Binding-site contacts:
Ligand atom CG contacts residue VAL40 of chain 6.A at 3.6 Å (hydrophobic).
Ligand atom CA contacts residue GLU44 of chain 6.A at 3.8 Å.
Ligand atom CZ2 contacts residue ASN74 of chain 6.A at 3.6 Å.
Ligand atom CD1 contacts residue ASN74 of chain 6.A at 3.9 Å.
Ligand atom C contacts residue VAL205 of chain 1.A at 3.5 Å (hydrophobic).
Ligand atom CA contacts residue VAL205 of chain 1.A at 3.8 Å (hydrophobic).
Ligand atom CE2 contacts residue ASN207 of chain 1.A at 3.5 Å.
Ligand atom CE1 contacts residue ALA42 of chain 1.A at 3.9 Å (hydrophobic).
Ligand atom CA contacts residue VAL205 of chain 1.A at 3.2 Å (hydrophobic).
Ligand atom N contacts residue VAL205 of chain 1.A at 2.8 Å (h-bond).
Ligand atom CD1 contacts residue VAL40 of chain 6.A at 3.8 Å (hydrophobic).
Ligand atom NE1 contacts residue ASN74 of chain 6.A at 3.0 Å (h-bond).
Ligand atom CD2 contacts residue LEU41 of chain 1.A at 3.6 Å (hydrophobic).
Ligand atom CZ contacts residue ALA42 of chain 1.A at 3.5 Å (hydrophobic).
Ligand atom O contacts residue ASN207 of chain 1.A at 3.2 Å (h-bond).
Ligand atom O contacts residue LYS204 of chain 1.A at 3.8 Å.
Ligand atom CE2 contacts residue VAL40 of chain 6.A at 3.6 Å (hydrophobic).
Ligand atom O contacts residue ALA206 of chain 1.A at 3.2 Å.
Ligand atom NE1 contacts residue VAL40 of chain 6.A at 3.7 Å.
Ligand atom N contacts residue GLU44 of chain 6.A at 3.1 Å (salt-bridge).
Ligand atom CZ contacts residue SER38 of chain 1.A at 3.3 Å.
Ligand atom O contacts residue VAL205 of chain 1.A at 3.0 Å (h-bond).
Ligand atom CE1 contacts residue SER38 of chain 1.A at 3.8 Å.
Ligand atom CD2 contacts residue GLU45 of chain 1.A at 3.7 Å.
Ligand atom C contacts residue GLU44 of chain 6.A at 3.7 Å.
Ligand atom O contacts residue VAL205 of chain 1.A at 3.6 Å (h-bond).
Ligand atom CA contacts residue GLU44 of chain 6.A at 3.6 Å.
Ligand atom CB contacts residue GLU44 of chain 6.A at 3.4 Å.
Ligand atom NE1 contacts residue ASN207 of chain 1.A at 3.6 Å (h-bond).
Ligand atom CD2 contacts residue VAL40 of chain 6.A at 3.5 Å (hydrophobic).
Ligand atom CZ2 contacts residue ARG34 of chain 1.A at 3.6 Å.
Ligand atom CB contacts residue ASN49 of chain 6.A at 3.4 Å.
Ligand atom CZ2 contacts residue ASN207 of chain 1.A at 3.6 Å.
Ligand atom N contacts residue GLU44 of chain 6.A at 2.8 Å (salt-bridge).
Ligand atom O contacts residue ASN207 of chain 1.A at 2.8 Å (h-bond).
Ligand atom CE2 contacts residue GLU45 of chain 1.A at 3.7 Å.
Ligand atom CH2 contacts residue ILE37 of chain 6.A at 3.7 Å (hydrophobic).
Ligand atom CH2 contacts residue ARG34 of chain 1.A at 3.5 Å.
Ligand atom CD1 contacts residue ASN207 of chain 1.A at 3.6 Å.
Ligand atom CE3 contacts residue LEU41 of chain 6.A at 3.8 Å (hydrophobic).

Sequence of chain 1.A:
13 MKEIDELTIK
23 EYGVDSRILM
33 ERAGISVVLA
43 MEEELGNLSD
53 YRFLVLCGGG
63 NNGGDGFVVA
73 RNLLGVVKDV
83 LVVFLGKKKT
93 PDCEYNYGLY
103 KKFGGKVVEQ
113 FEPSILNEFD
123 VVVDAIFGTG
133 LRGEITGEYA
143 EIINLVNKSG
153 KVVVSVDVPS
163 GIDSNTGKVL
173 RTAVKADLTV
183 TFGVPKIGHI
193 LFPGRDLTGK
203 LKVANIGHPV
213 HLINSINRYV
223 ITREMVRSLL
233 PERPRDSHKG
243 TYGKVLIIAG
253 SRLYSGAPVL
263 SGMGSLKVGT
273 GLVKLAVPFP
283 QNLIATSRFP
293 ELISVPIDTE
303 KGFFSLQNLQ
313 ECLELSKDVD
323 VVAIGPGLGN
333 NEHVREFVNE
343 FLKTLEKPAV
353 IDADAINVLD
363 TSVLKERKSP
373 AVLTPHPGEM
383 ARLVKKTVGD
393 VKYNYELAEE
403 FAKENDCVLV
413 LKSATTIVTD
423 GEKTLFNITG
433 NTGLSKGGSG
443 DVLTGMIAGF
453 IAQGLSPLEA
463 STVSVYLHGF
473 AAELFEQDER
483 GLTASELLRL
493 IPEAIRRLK

Sequence of chain 6.A:
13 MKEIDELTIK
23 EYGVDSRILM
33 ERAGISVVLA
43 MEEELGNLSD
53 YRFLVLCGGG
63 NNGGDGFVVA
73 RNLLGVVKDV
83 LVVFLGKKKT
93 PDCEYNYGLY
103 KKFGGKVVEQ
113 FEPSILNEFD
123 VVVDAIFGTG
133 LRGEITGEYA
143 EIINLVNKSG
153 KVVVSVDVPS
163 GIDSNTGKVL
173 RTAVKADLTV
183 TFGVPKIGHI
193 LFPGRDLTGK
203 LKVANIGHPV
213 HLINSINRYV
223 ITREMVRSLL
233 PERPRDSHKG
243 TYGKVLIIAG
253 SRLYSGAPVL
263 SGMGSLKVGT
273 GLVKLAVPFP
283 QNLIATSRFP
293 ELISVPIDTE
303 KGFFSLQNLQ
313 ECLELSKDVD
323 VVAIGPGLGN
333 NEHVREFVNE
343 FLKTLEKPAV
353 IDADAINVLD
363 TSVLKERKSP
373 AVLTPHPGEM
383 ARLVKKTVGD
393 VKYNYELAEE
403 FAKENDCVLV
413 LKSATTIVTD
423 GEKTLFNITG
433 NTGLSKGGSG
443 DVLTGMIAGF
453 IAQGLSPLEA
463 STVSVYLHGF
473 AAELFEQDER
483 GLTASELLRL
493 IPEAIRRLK

A protein and the small-molecule ligand that binds it are described below.
Small molecule (SMILES): CC(C)C[C@H](NC(=O)[C@H](CC1=c2ccccc2=NC1)NC(=O)[C@H](C)N)C(=O)N[C@@H](Cc1ccccc1)C(=O)N[C@@H](CCC(=O)O)C(=O)N[C@@H](C)C=O